Binding-site contacts:
Ligand atom C2 contacts residue ASP108 of chain 1.A at 3.4 Å.
Ligand atom O1A contacts residue ASP108 of chain 1.A at 3.1 Å.
Ligand atom C4 contacts residue ASP108 of chain 1.A at 3.5 Å.
Ligand atom C5 contacts residue ASN63 of chain 1.A at 4.2 Å.
Ligand atom O4 contacts residue ASN63 of chain 1.A at 4.5 Å.
Ligand atom C4 contacts residue ASN63 of chain 1.A at 3.8 Å.
Ligand atom O9 contacts residue LYS54 of chain 1.A at 3.1 Å (salt-bridge).
Ligand atom C1 contacts residue ASP108 of chain 1.A at 3.4 Å.
Ligand atom O4 contacts residue THR107 of chain 1.A at 4.3 Å.
Ligand atom C10 contacts residue SER52 of chain 1.A at 4.4 Å.
Ligand atom O6 contacts residue ASP108 of chain 1.A at 3.4 Å (salt-bridge).
Ligand atom C1 contacts residue LYS109 of chain 1.A at 4.3 Å.
Ligand atom C4 contacts residue ASP108 of chain 1.A at 4.1 Å.
Ligand atom O1B contacts residue ASP108 of chain 1.A at 3.9 Å.
Ligand atom C3 contacts residue ASP108 of chain 1.A at 2.9 Å.
Ligand atom O1B contacts residue LYS109 of chain 1.A at 4.1 Å.
Ligand atom C11 contacts residue SER52 of chain 1.A at 3.3 Å.
Ligand atom C4 contacts residue GLN106 of chain 1.A at 3.6 Å.
Ligand atom O8 contacts residue ASP62 of chain 1.A at 2.8 Å.
Ligand atom O4 contacts residue ASP108 of chain 1.A at 4.1 Å.
Ligand atom O8 contacts residue LYS54 of chain 1.A at 3.9 Å.
Ligand atom C11 contacts residue ASN63 of chain 1.A at 4.5 Å.
Ligand atom N5 contacts residue ASN63 of chain 1.A at 3.5 Å (h-bond).
Ligand atom C8 contacts residue ASP62 of chain 1.A at 3.9 Å.
Ligand atom O1A contacts residue LYS109 of chain 1.A at 4.3 Å.
Ligand atom O4 contacts residue ASP108 of chain 1.A at 3.6 Å.
Ligand atom C8 contacts residue LYS54 of chain 1.A at 4.2 Å.
Ligand atom C9 contacts residue ASP62 of chain 1.A at 4.4 Å.
Ligand atom C6 contacts residue ASN63 of chain 1.A at 4.2 Å.
Ligand atom C6 contacts residue ASP108 of chain 1.A at 4.3 Å.
Ligand atom C6 contacts residue ASP62 of chain 1.A at 4.3 Å.
Ligand atom C11 contacts residue ILE41 of chain 1.A at 3.6 Å (hydrophobic).
Ligand atom O4 contacts residue GLN106 of chain 1.A at 2.4 Å (h-bond).
Ligand atom O6 contacts residue ASP62 of chain 1.A at 4.2 Å.
Ligand atom C9 contacts residue LYS54 of chain 1.A at 3.4 Å.
Ligand atom N5 contacts residue GLN106 of chain 1.A at 4.5 Å.

A protein and the small-molecule ligand that binds it are described below.
Small molecule (SMILES): CC(=O)N[C@H]1[C@H]([C@H](O)[C@H](O)CO)O[C@@](O[C@H]2[C@@H](O)[C@@H](CO)O[C@@H](O[C@H]3[C@H](O)[C@@H](O)[C@H](O)O[C@@H]3CO)[C@@H]2O)(C(=O)O)C[C@@H]1O

Sequence of chain 1.A:
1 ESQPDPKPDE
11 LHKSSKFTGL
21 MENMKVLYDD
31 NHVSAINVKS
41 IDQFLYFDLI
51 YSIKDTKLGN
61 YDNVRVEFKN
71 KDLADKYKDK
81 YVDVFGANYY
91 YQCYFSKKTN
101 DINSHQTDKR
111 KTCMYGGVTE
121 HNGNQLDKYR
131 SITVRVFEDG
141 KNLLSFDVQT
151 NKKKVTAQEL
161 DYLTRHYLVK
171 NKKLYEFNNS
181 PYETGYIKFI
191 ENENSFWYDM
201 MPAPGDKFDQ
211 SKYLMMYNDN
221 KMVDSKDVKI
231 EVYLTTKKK